Sequence of chain 1.B:
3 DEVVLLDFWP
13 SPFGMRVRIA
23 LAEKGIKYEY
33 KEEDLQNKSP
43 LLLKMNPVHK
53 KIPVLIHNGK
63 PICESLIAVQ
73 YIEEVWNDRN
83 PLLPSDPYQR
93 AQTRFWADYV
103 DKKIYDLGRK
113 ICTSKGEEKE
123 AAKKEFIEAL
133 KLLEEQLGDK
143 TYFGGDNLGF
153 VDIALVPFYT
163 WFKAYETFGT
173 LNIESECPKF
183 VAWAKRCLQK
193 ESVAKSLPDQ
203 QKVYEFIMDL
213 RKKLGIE

Binding-site contacts:
Ligand atom OAB contacts residue CYS114 of chain 1.B at 3.4 Å.
Ligand atom OAC contacts residue CYS114 of chain 1.B at 3.9 Å.
Ligand atom NAK contacts residue THR115 of chain 1.B at 3.9 Å.
Ligand atom CAF contacts residue ARG111 of chain 1.B at 3.8 Å.
Ligand atom CAG contacts residue THR115 of chain 1.B at 3.4 Å.
Ligand atom OAC contacts residue ILE209 of chain 1.B at 4.1 Å.
Ligand atom OAB contacts residue LEU212 of chain 1.B at 3.8 Å.
Ligand atom CAE contacts residue LEU212 of chain 1.B at 3.5 Å (hydrophobic).
Ligand atom CAJ contacts residue LEU212 of chain 1.B at 3.5 Å (hydrophobic).
Ligand atom CAJ contacts residue THR115 of chain 1.B at 4.0 Å.
Ligand atom CAE contacts residue THR115 of chain 1.B at 4.2 Å.
Ligand atom CAG contacts residue ARG111 of chain 1.B at 4.5 Å.
Ligand atom OAC contacts residue TRP163 of chain 1.B at 3.1 Å.
Ligand atom C1 contacts residue LEU212 of chain 1.B at 4.1 Å (hydrophobic).
Ligand atom CAD contacts residue GTB1 of chain 1.G at 3.8 Å.
Ligand atom CAG contacts residue LEU212 of chain 1.B at 3.2 Å (hydrophobic).
Ligand atom NAK contacts residue LEU212 of chain 1.B at 4.0 Å.
Ligand atom OAB contacts residue ILE209 of chain 1.B at 3.4 Å.
Ligand atom CAG contacts residue LEU216 of chain 1.B at 4.2 Å (hydrophobic).
Ligand atom CAD contacts residue LEU212 of chain 1.B at 4.3 Å (hydrophobic).
Ligand atom CAJ contacts residue ARG111 of chain 1.B at 3.9 Å.
Ligand atom NAK contacts residue ILE209 of chain 1.B at 3.9 Å.
Ligand atom CAF contacts residue LEU212 of chain 1.B at 4.1 Å (hydrophobic).
Ligand atom CAF contacts residue GTB1 of chain 1.G at 4.2 Å.
Ligand atom NAK contacts residue CYS114 of chain 1.B at 4.0 Å.
Ligand atom CAD contacts residue TYR107 of chain 1.B at 3.5 Å (hydrophobic).
Ligand atom CAF contacts residue TYR107 of chain 1.B at 3.4 Å (hydrophobic).
Ligand atom CAE contacts residue LEU216 of chain 1.B at 3.8 Å (hydrophobic).
Ligand atom NAK contacts residue ARG111 of chain 1.B at 4.1 Å.
Ligand atom OAC contacts residue ARG111 of chain 1.B at 3.6 Å.
Ligand atom CAD contacts residue ARG111 of chain 1.B at 4.0 Å.
Ligand atom OAB contacts residue THR115 of chain 1.B at 3.8 Å.
Ligand atom C1 contacts residue GTB1 of chain 1.G at 4.1 Å.
Ligand atom CAA contacts residue GTB1 of chain 1.G at 3.8 Å.
Ligand atom NAK contacts residue TRP163 of chain 1.B at 4.0 Å.

This protein binds this small molecule.
Small molecule (SMILES): O=[N+](O)c1ccc(CS)cc1